Sequence of chain 1.E:
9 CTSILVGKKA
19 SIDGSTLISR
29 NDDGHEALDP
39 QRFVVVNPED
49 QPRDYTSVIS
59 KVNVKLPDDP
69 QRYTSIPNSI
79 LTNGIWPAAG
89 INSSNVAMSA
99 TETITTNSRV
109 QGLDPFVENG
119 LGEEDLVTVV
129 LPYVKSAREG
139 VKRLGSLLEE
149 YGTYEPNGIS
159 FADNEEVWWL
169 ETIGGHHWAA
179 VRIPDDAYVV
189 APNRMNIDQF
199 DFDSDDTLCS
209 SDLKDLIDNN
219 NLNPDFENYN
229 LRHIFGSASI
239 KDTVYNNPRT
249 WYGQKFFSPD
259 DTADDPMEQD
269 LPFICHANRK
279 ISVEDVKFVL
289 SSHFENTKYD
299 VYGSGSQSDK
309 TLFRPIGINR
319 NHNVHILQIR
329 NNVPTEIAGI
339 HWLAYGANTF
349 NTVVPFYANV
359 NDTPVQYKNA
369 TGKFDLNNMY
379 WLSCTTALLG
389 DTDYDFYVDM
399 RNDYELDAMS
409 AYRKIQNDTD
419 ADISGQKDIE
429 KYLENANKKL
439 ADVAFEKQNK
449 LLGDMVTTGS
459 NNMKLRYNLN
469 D

Binding-site contacts:
Ligand atom C contacts residue THR99 of chain 1.E at 3.4 Å.
Ligand atom CA contacts residue THR101 of chain 1.E at 3.1 Å.
Ligand atom C contacts residue GLU100 of chain 1.E at 4.1 Å.
Ligand atom N contacts residue ARG28 of chain 1.E at 3.4 Å (salt-bridge).
Ligand atom CB contacts residue GLU121 of chain 1.E at 3.1 Å.
Ligand atom N contacts residue GLU121 of chain 1.E at 2.2 Å (salt-bridge).
Ligand atom C contacts residue ASN191 of chain 1.E at 3.6 Å.
Ligand atom O contacts residue ALA1 of chain 1.O at 3.5 Å (h-bond).
Ligand atom N contacts residue CYS9 of chain 1.E at 2.8 Å (h-bond).
Ligand atom O contacts residue ASN191 of chain 1.E at 2.7 Å (h-bond).
Ligand atom C contacts residue ASP31 of chain 1.E at 4.4 Å.
Ligand atom O contacts residue THR101 of chain 1.E at 2.6 Å (h-bond).
Ligand atom O contacts residue THR99 of chain 1.E at 3.6 Å (h-bond).
Ligand atom CA contacts residue GLU121 of chain 1.E at 3.3 Å.
Ligand atom CA contacts residue THR99 of chain 1.E at 3.1 Å.
Ligand atom N contacts residue THR101 of chain 1.E at 4.3 Å.
Ligand atom O contacts residue CYS9 of chain 1.E at 2.5 Å (h-bond).
Ligand atom O contacts residue GLU100 of chain 1.E at 3.3 Å.
Ligand atom CA contacts residue ALA1 of chain 1.O at 3.6 Å (hydrophobic).
Ligand atom CB contacts residue THR99 of chain 1.E at 4.5 Å.
Ligand atom C contacts residue ALA1 of chain 1.O at 2.9 Å (hydrophobic).
Ligand atom CA contacts residue GLU100 of chain 1.E at 4.3 Å.
Ligand atom CB contacts residue ALA1 of chain 1.O at 3.2 Å (hydrophobic).
Ligand atom N contacts residue GLU100 of chain 1.E at 4.3 Å.
Ligand atom CA contacts residue CYS9 of chain 1.E at 2.8 Å (hydrophobic).
Ligand atom C contacts residue THR101 of chain 1.E at 3.4 Å.
Ligand atom CB contacts residue ASP31 of chain 1.E at 4.0 Å.
Ligand atom C contacts residue CYS9 of chain 1.E at 1.8 Å (hydrophobic).
Ligand atom N contacts residue ASP30 of chain 1.E at 4.2 Å.
Ligand atom CB contacts residue CYS9 of chain 1.E at 3.7 Å (hydrophobic).
Ligand atom N contacts residue THR99 of chain 1.E at 2.3 Å (h-bond).
Ligand atom CB contacts residue THR101 of chain 1.E at 3.0 Å.

The protein below binds the small molecule below.
Small molecule (SMILES): CSCC[C@H](N)C(=O)O